Binding-site contacts:
Ligand atom CG2 contacts residue GLU13 of chain 2.A at 4.2 Å.
Ligand atom OD2 contacts residue THR142 of chain 2.A at 2.9 Å (h-bond).
Ligand atom O contacts residue LEU89 of chain 2.A at 3.7 Å.
Ligand atom CD contacts residue TYR61 of chain 2.A at 3.5 Å (hydrophobic).
Ligand atom CA contacts residue PRO88 of chain 2.A at 4.1 Å (hydrophobic).
Ligand atom CB1 contacts residue GLU190 of chain 2.A at 3.6 Å.
Ligand atom C contacts residue SER141 of chain 2.A at 3.4 Å.
Ligand atom OXT contacts residue ARG95 of chain 2.A at 2.8 Å (salt-bridge).
Ligand atom CD1 contacts residue VAL137 of chain 2.A at 3.8 Å (hydrophobic).
Ligand atom N contacts residue THR90 of chain 2.A at 3.1 Å (h-bond).
Ligand atom OD1 contacts residue THR142 of chain 2.A at 2.5 Å (h-bond).
Ligand atom CG1 contacts residue SER141 of chain 2.A at 4.1 Å.
Ligand atom CB contacts residue GLU190 of chain 2.A at 4.0 Å.
Ligand atom CG1 contacts residue GLU190 of chain 2.A at 3.9 Å.
Ligand atom CD1 contacts residue TYR61 of chain 2.A at 3.5 Å (hydrophobic).
Ligand atom O contacts residue ARG95 of chain 2.A at 2.8 Å (salt-bridge).
Ligand atom CA contacts residue SER141 of chain 2.A at 3.4 Å.
Ligand atom N contacts residue GLU190 of chain 2.A at 2.8 Å (salt-bridge).
Ligand atom OD2 contacts residue GLY140 of chain 2.A at 3.3 Å.
Ligand atom C contacts residue ARG95 of chain 2.A at 3.3 Å.
Ligand atom O contacts residue PRO88 of chain 2.A at 3.4 Å (h-bond).
Ligand atom CG contacts residue TYR61 of chain 2.A at 3.5 Å (hydrophobic).
Ligand atom CD contacts residue PRO88 of chain 2.A at 3.1 Å (hydrophobic).
Ligand atom CG1 contacts residue THR142 of chain 2.A at 3.1 Å.
Ligand atom O contacts residue TYR61 of chain 2.A at 3.7 Å.
Ligand atom CA contacts residue GLU190 of chain 2.A at 3.4 Å.
Ligand atom CD contacts residue GLU190 of chain 2.A at 3.5 Å.
Ligand atom CD2 contacts residue TYR61 of chain 2.A at 3.3 Å (hydrophobic).
Ligand atom O contacts residue THR90 of chain 2.A at 2.9 Å (h-bond).
Ligand atom C contacts residue THR90 of chain 2.A at 3.4 Å.
Ligand atom CA contacts residue THR90 of chain 2.A at 3.2 Å.
Ligand atom OD2 contacts residue SER141 of chain 2.A at 3.0 Å (h-bond).
Ligand atom OD1 contacts residue GLU190 of chain 2.A at 3.6 Å.
Ligand atom N contacts residue TYR216 of chain 2.A at 3.9 Å.
Ligand atom OXT contacts residue GLY140 of chain 2.A at 3.7 Å.
Ligand atom CD2 contacts residue GLU13 of chain 2.A at 3.3 Å.
Ligand atom CD2 contacts residue SER173 of chain 2.A at 3.6 Å.
Ligand atom CG2 contacts residue TYR61 of chain 2.A at 3.4 Å (hydrophobic).
Ligand atom OXT contacts residue SER141 of chain 2.A at 2.9 Å (h-bond).
Ligand atom N contacts residue PRO88 of chain 2.A at 2.8 Å (h-bond).

The small molecule below binds the protein below.
Small molecule (SMILES): C=C(C)[C@H]1CN[C@H](C(=O)O)[C@H]1CC(=O)O

Sequence of chain 2.A:
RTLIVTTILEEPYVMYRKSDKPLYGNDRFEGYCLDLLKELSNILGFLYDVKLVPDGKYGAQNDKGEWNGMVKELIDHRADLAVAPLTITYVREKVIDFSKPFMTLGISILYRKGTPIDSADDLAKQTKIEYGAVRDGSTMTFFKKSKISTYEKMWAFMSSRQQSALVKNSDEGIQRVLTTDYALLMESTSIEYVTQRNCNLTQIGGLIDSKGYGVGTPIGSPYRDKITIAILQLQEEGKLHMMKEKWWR